Sequence of chain 1.C:
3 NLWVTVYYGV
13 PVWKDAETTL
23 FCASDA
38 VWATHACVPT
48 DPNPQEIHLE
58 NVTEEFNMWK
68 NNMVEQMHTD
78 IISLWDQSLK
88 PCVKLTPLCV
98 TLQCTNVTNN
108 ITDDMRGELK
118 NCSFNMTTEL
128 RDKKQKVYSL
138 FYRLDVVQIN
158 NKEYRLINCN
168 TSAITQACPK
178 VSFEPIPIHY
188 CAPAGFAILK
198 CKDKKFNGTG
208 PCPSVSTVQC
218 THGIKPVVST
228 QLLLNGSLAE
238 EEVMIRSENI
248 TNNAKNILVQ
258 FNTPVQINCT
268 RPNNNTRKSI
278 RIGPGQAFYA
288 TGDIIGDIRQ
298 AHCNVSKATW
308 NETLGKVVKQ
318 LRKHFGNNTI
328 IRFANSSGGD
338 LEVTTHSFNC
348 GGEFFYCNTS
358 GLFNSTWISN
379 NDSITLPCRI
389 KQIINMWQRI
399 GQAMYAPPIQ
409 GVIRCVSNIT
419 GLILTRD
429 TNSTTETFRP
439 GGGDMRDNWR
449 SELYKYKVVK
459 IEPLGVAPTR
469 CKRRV

Sequence of chain 1.G:
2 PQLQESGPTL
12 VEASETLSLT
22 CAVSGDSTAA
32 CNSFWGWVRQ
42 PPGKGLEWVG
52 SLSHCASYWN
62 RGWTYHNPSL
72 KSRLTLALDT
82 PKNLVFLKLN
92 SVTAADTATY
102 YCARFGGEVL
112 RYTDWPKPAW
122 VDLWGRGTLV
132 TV

A protein and the small-molecule ligand that binds it are described below.
Small molecule (SMILES): CC(=O)N[C@H]1[C@H](O[C@H]2[C@H](O)[C@@H](NC(C)=O)CO[C@@H]2CO)O[C@H](CO)[C@@H](O[C@@H]2O[C@H](CO[C@H]3O[C@H](CO)[C@@H](O)[C@H](O[C@H]4O[C@H](CO)[C@@H](O)[C@H](O)[C@@H]4O)[C@@H]3O)[C@@H](O)[C@H](O[C@H]3O[C@H](CO)[C@@H](O)[C@H](O)[C@@H]3O[C@H]3O[C@H](CO)[C@@H](O)[C@H](O)[C@@H]3O)[C@@H]2O)[C@@H]1O

Binding-site contacts:
Ligand atom C8 contacts residue ASN271 of chain 1.C at 4.0 Å.
Ligand atom C5 contacts residue SER28 of chain 1.G at 3.8 Å.
Ligand atom C8 contacts residue SER58 of chain 1.G at 3.9 Å.
Ligand atom C2 contacts residue THR81 of chain 1.G at 3.8 Å.
Ligand atom N2 contacts residue ASN271 of chain 1.C at 2.7 Å (h-bond).
Ligand atom N2 contacts residue ALA57 of chain 1.G at 2.1 Å (h-bond).
Ligand atom C7 contacts residue ALA57 of chain 1.G at 2.8 Å (hydrophobic).
Ligand atom O5 contacts residue HIS55 of chain 1.G at 3.8 Å.
Ligand atom C2 contacts residue ASN271 of chain 1.C at 2.2 Å.
Ligand atom C5 contacts residue HIS55 of chain 1.G at 3.5 Å.
Ligand atom O6 contacts residue SER28 of chain 1.G at 3.8 Å.
Ligand atom C4 contacts residue CYS32 of chain 1.G at 3.8 Å (hydrophobic).
Ligand atom C6 contacts residue SER28 of chain 1.G at 2.8 Å.
Ligand atom O6 contacts residue HIS55 of chain 1.G at 3.1 Å.
Ligand atom O2 contacts residue THR81 of chain 1.G at 2.8 Å (h-bond).
Ligand atom O3 contacts residue HIS55 of chain 1.G at 3.2 Å (h-bond).
Ligand atom C5 contacts residue ASN271 of chain 1.C at 3.5 Å.
Ligand atom O4 contacts residue THR81 of chain 1.G at 4.0 Å.
Ligand atom O3 contacts residue ALA57 of chain 1.G at 3.1 Å (h-bond).
Ligand atom O5 contacts residue THR81 of chain 1.G at 3.4 Å (h-bond).
Ligand atom C7 contacts residue ASN271 of chain 1.C at 3.4 Å.
Ligand atom C4 contacts residue ASN271 of chain 1.C at 3.9 Å.
Ligand atom C8 contacts residue ALA57 of chain 1.G at 2.8 Å (hydrophobic).
Ligand atom C4 contacts residue THR81 of chain 1.G at 3.6 Å.
Ligand atom C6 contacts residue CYS32 of chain 1.G at 3.9 Å (hydrophobic).
Ligand atom O3 contacts residue CYS56 of chain 1.G at 3.5 Å.
Ligand atom O5 contacts residue SER28 of chain 1.G at 3.5 Å (h-bond).
Ligand atom O7 contacts residue ALA31 of chain 1.G at 3.7 Å.
Ligand atom C6 contacts residue HIS55 of chain 1.G at 3.4 Å.
Ligand atom C1 contacts residue ASN271 of chain 1.C at 1.4 Å.
Ligand atom C5 contacts residue THR81 of chain 1.G at 3.9 Å.
Ligand atom C3 contacts residue ASN271 of chain 1.C at 3.5 Å.
Ligand atom O3 contacts residue ALA30 of chain 1.G at 3.3 Å.
Ligand atom C2 contacts residue ALA57 of chain 1.G at 3.1 Å (hydrophobic).
Ligand atom C6 contacts residue HIS55 of chain 1.G at 3.5 Å.
Ligand atom O5 contacts residue ASN271 of chain 1.C at 2.2 Å (h-bond).
Ligand atom O7 contacts residue ALA30 of chain 1.G at 2.5 Å (h-bond).
Ligand atom C3 contacts residue ALA30 of chain 1.G at 3.6 Å (hydrophobic).
Ligand atom C7 contacts residue ALA30 of chain 1.G at 3.5 Å (hydrophobic).
Ligand atom O7 contacts residue ALA57 of chain 1.G at 4.0 Å.